Sequence of chain 1.D:
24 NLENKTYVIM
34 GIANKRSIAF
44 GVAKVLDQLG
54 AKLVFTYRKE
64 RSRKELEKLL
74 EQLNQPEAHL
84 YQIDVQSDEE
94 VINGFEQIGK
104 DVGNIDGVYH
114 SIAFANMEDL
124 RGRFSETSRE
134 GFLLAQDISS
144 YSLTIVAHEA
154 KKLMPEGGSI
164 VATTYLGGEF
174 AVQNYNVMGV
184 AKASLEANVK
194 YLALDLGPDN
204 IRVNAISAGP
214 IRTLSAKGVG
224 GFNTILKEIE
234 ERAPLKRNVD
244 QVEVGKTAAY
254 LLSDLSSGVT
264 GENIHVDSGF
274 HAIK

This small molecule binds to this protein.
Small molecule (SMILES): Oc1cc(Cl)ccc1Oc1ccc(Cl)cc1Cl

Binding-site contacts:
Ligand atom C4 contacts residue ALA219 of chain 1.D at 4.0 Å (hydrophobic).
Ligand atom C8 contacts residue NAP1 of chain 1.L at 3.8 Å.
Ligand atom C11 contacts residue LEU123 of chain 1.D at 4.0 Å (hydrophobic).
Ligand atom O17 contacts residue LYS185 of chain 1.D at 3.9 Å.
Ligand atom CL16 contacts residue ALA116 of chain 1.D at 3.7 Å.
Ligand atom C6 contacts residue TYR178 of chain 1.D at 3.3 Å (hydrophobic).
Ligand atom C13 contacts residue SER218 of chain 1.D at 4.1 Å.
Ligand atom C10 contacts residue ALA116 of chain 1.D at 3.9 Å (hydrophobic).
Ligand atom O17 contacts residue NAP1 of chain 1.L at 2.5 Å (h-bond).
Ligand atom CL16 contacts residue SER218 of chain 1.D at 3.2 Å.
Ligand atom CL16 contacts residue NAP1 of chain 1.L at 3.6 Å.
Ligand atom C13 contacts residue VAL222 of chain 1.D at 3.8 Å (hydrophobic).
Ligand atom CL15 contacts residue LEU123 of chain 1.D at 3.1 Å.
Ligand atom CL15 contacts residue PHE117 of chain 1.D at 4.0 Å.
Ligand atom C12 contacts residue VAL222 of chain 1.D at 4.0 Å (hydrophobic).
Ligand atom O7 contacts residue SER218 of chain 1.D at 4.1 Å.
Ligand atom O17 contacts residue TYR178 of chain 1.D at 2.5 Å (h-bond).
Ligand atom C5 contacts residue NAP1 of chain 1.L at 3.4 Å.
Ligand atom C1 contacts residue TYR178 of chain 1.D at 3.4 Å (hydrophobic).
Ligand atom C11 contacts residue MET181 of chain 1.D at 3.5 Å (hydrophobic).
Ligand atom C1 contacts residue NAP1 of chain 1.L at 3.3 Å.
Ligand atom CL15 contacts residue ALA118 of chain 1.D at 3.2 Å.
Ligand atom CL14 contacts residue NAP1 of chain 1.L at 3.9 Å.
Ligand atom C6 contacts residue NAP1 of chain 1.L at 3.5 Å.
Ligand atom C9 contacts residue SER218 of chain 1.D at 3.2 Å.
Ligand atom CL15 contacts residue MET120 of chain 1.D at 3.8 Å.
Ligand atom C10 contacts residue MET181 of chain 1.D at 3.9 Å (hydrophobic).
Ligand atom C3 contacts residue VAL222 of chain 1.D at 4.1 Å (hydrophobic).
Ligand atom C10 contacts residue PHE117 of chain 1.D at 4.1 Å (hydrophobic).
Ligand atom C12 contacts residue MET181 of chain 1.D at 3.7 Å (hydrophobic).
Ligand atom CL15 contacts residue MET181 of chain 1.D at 3.9 Å.
Ligand atom C12 contacts residue LEU123 of chain 1.D at 3.9 Å (hydrophobic).
Ligand atom C8 contacts residue SER218 of chain 1.D at 3.8 Å.
Ligand atom C10 contacts residue SER218 of chain 1.D at 3.7 Å.
Ligand atom C4 contacts residue NAP1 of chain 1.L at 3.5 Å.
Ligand atom O7 contacts residue NAP1 of chain 1.L at 3.2 Å.
Ligand atom C1 contacts residue TYR168 of chain 1.D at 3.7 Å (hydrophobic).
Ligand atom C2 contacts residue NAP1 of chain 1.L at 3.3 Å.
Ligand atom CL14 contacts residue TYR168 of chain 1.D at 3.4 Å.
Ligand atom C3 contacts residue NAP1 of chain 1.L at 3.3 Å.